Sequence of chain 1.A:
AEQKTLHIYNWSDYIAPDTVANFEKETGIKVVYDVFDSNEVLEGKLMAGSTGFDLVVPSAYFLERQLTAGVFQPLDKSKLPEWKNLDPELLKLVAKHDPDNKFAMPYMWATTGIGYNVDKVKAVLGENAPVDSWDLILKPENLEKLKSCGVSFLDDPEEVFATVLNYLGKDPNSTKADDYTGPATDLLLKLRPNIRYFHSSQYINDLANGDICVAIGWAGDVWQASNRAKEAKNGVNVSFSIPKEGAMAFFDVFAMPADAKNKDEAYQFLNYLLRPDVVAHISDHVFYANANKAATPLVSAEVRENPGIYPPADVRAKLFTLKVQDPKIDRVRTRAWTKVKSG

Binding-site contacts:
Ligand atom CA contacts residue TRP11 of chain 1.A at 3.9 Å (hydrophobic).
Ligand atom CG contacts residue TRP11 of chain 1.A at 3.6 Å (hydrophobic).
Ligand atom CD contacts residue TRP218 of chain 1.A at 3.8 Å (hydrophobic).
Ligand atom CD contacts residue TYR288 of chain 1.A at 3.9 Å (hydrophobic).
Ligand atom NH1 contacts residue PHE250 of chain 1.A at 4.2 Å.
Ligand atom CD contacts residue PHE250 of chain 1.A at 4.4 Å (hydrophobic).
Ligand atom NE contacts residue TYR14 of chain 1.A at 4.5 Å.
Ligand atom CB contacts residue ASP221 of chain 1.A at 3.6 Å.
Ligand atom NE contacts residue PHE250 of chain 1.A at 3.6 Å.
Ligand atom CG contacts residue ASP252 of chain 1.A at 3.8 Å.
Ligand atom CG contacts residue TYR288 of chain 1.A at 3.5 Å (hydrophobic).
Ligand atom CB contacts residue TYR288 of chain 1.A at 3.4 Å (hydrophobic).
Ligand atom CD contacts residue TRP11 of chain 1.A at 3.6 Å (hydrophobic).
Ligand atom CG contacts residue TYR14 of chain 1.A at 3.9 Å (hydrophobic).
Ligand atom NH2 contacts residue PHE250 of chain 1.A at 3.5 Å.
Ligand atom N contacts residue TYR288 of chain 1.A at 4.4 Å.
Ligand atom CA contacts residue TYR14 of chain 1.A at 3.5 Å (hydrophobic).
Ligand atom N contacts residue TRP11 of chain 1.A at 4.3 Å.
Ligand atom N contacts residue SER12 of chain 1.A at 2.8 Å (h-bond).
Ligand atom CA contacts residue ASP221 of chain 1.A at 3.8 Å.
Ligand atom NH2 contacts residue TRP11 of chain 1.A at 4.0 Å.
Ligand atom CA contacts residue ASP13 of chain 1.A at 3.8 Å.
Ligand atom N contacts residue GLN224 of chain 1.A at 4.4 Å.
Ligand atom NH1 contacts residue TRP218 of chain 1.A at 3.4 Å.
Ligand atom CZ contacts residue ASP252 of chain 1.A at 3.5 Å.
Ligand atom CA contacts residue TYR288 of chain 1.A at 3.8 Å (hydrophobic).
Ligand atom N contacts residue TYR14 of chain 1.A at 4.4 Å.
Ligand atom CZ contacts residue TRP11 of chain 1.A at 3.5 Å (hydrophobic).
Ligand atom CA contacts residue SER12 of chain 1.A at 3.6 Å.
Ligand atom NE contacts residue ASP252 of chain 1.A at 2.8 Å (salt-bridge).
Ligand atom N contacts residue ASP13 of chain 1.A at 3.2 Å (salt-bridge).
Ligand atom CD contacts residue ASP252 of chain 1.A at 3.9 Å.
Ligand atom NH2 contacts residue ASP252 of chain 1.A at 2.9 Å (salt-bridge).
Ligand atom CZ contacts residue PHE250 of chain 1.A at 3.6 Å (hydrophobic).
Ligand atom CB contacts residue TRP11 of chain 1.A at 3.8 Å (hydrophobic).
Ligand atom N contacts residue ASP221 of chain 1.A at 3.5 Å (salt-bridge).
Ligand atom NH1 contacts residue TRP11 of chain 1.A at 3.6 Å.
Ligand atom NE contacts residue TRP11 of chain 1.A at 3.5 Å.

This small molecule binds to this protein.
Small molecule (SMILES): N=C(N)NCCCCN